Sequence of chain 1.B:
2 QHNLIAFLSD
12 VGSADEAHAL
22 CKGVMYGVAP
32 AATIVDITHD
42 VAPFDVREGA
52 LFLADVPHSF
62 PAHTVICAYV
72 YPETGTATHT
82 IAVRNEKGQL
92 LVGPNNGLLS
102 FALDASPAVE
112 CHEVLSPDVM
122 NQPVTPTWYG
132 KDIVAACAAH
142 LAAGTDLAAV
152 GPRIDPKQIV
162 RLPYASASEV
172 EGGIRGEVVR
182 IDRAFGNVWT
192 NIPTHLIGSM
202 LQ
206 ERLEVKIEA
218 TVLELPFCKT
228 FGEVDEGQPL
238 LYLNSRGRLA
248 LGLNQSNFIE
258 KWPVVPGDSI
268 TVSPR

Binding-site contacts:
Ligand atom O3' contacts residue TYR72 of chain 1.B at 3.0 Å (h-bond).
Ligand atom O3' contacts residue TYR70 of chain 1.B at 3.5 Å.
Ligand atom O2' contacts residue PRO73 of chain 1.B at 3.5 Å (h-bond).
Ligand atom C6 contacts residue PHE45 of chain 1.B at 3.6 Å (hydrophobic).
Ligand atom N7 contacts residue PHE186 of chain 1.A at 3.5 Å.
Ligand atom N1 contacts residue LEU250 of chain 1.A at 3.7 Å.
Ligand atom CL contacts residue TYR130 of chain 1.B at 3.5 Å.
Ligand atom C3' contacts residue ASP11 of chain 1.B at 3.3 Å.
Ligand atom O3' contacts residue ASP11 of chain 1.B at 2.5 Å (salt-bridge).
Ligand atom N1 contacts residue PHE45 of chain 1.B at 3.7 Å.
Ligand atom C6 contacts residue LEU250 of chain 1.A at 3.7 Å (hydrophobic).
Ligand atom N1 contacts residue PHE228 of chain 1.A at 3.5 Å.
Ligand atom C4 contacts residue PHE228 of chain 1.A at 3.5 Å (hydrophobic).
Ligand atom C2 contacts residue PHE228 of chain 1.A at 3.5 Å (hydrophobic).
Ligand atom N7 contacts residue ASN188 of chain 1.A at 3.0 Å (h-bond).
Ligand atom N6 contacts residue PHE228 of chain 1.A at 3.5 Å.
Ligand atom O2' contacts residue ASP11 of chain 1.B at 2.9 Å (salt-bridge).
Ligand atom N6 contacts residue ASN188 of chain 1.A at 3.1 Å (h-bond).
Ligand atom CL contacts residue GLY131 of chain 1.B at 3.2 Å.
Ligand atom N9 contacts residue PHE228 of chain 1.A at 3.6 Å.
Ligand atom C6 contacts residue PHE228 of chain 1.A at 3.3 Å (hydrophobic).
Ligand atom O3' contacts residue VAL71 of chain 1.B at 3.7 Å.
Ligand atom N3 contacts residue PHE45 of chain 1.B at 3.6 Å.
Ligand atom CL contacts residue THR75 of chain 1.B at 3.5 Å.
Ligand atom N6 contacts residue LEU250 of chain 1.A at 2.9 Å (h-bond).
Ligand atom C2' contacts residue ASP11 of chain 1.B at 3.5 Å.
Ligand atom C5' contacts residue TRP129 of chain 1.B at 3.6 Å (hydrophobic).
Ligand atom C5 contacts residue PHE45 of chain 1.B at 3.5 Å (hydrophobic).
Ligand atom N1 contacts residue GLN252 of chain 1.A at 2.9 Å (h-bond).
Ligand atom C4 contacts residue PHE45 of chain 1.B at 3.5 Å (hydrophobic).
Ligand atom O2' contacts residue TYR72 of chain 1.B at 3.5 Å (h-bond).
Ligand atom C8 contacts residue PHE186 of chain 1.A at 3.5 Å (hydrophobic).
Ligand atom C4' contacts residue TYR72 of chain 1.B at 3.5 Å (hydrophobic).
Ligand atom N3 contacts residue PRO73 of chain 1.B at 3.4 Å.
Ligand atom CL contacts residue TRP129 of chain 1.B at 3.6 Å.
Ligand atom N3 contacts residue PHE228 of chain 1.A at 3.5 Å.
Ligand atom C5 contacts residue PHE228 of chain 1.A at 3.5 Å (hydrophobic).
Ligand atom O2' contacts residue PHE45 of chain 1.B at 3.7 Å.
Ligand atom C2 contacts residue GLN252 of chain 1.A at 3.5 Å.
Ligand atom N7 contacts residue PHE228 of chain 1.A at 3.5 Å.

A small-molecule ligand and the protein it binds are described below.
Small molecule (SMILES): Nc1ncnc2c1ncn2[C@@H]1O[C@H](CCl)[C@@H](O)[C@H]1O

Sequence of chain 1.A:
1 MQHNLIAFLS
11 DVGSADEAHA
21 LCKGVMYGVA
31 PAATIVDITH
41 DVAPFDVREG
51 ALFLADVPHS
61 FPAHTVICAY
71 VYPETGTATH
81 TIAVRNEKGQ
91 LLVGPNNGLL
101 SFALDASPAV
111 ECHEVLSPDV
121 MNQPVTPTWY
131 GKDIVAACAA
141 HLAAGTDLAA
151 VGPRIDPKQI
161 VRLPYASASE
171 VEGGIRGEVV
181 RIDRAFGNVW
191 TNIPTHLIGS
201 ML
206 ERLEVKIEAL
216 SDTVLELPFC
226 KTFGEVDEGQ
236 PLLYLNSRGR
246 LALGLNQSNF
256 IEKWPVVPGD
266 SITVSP